Sequence of chain 1.E:
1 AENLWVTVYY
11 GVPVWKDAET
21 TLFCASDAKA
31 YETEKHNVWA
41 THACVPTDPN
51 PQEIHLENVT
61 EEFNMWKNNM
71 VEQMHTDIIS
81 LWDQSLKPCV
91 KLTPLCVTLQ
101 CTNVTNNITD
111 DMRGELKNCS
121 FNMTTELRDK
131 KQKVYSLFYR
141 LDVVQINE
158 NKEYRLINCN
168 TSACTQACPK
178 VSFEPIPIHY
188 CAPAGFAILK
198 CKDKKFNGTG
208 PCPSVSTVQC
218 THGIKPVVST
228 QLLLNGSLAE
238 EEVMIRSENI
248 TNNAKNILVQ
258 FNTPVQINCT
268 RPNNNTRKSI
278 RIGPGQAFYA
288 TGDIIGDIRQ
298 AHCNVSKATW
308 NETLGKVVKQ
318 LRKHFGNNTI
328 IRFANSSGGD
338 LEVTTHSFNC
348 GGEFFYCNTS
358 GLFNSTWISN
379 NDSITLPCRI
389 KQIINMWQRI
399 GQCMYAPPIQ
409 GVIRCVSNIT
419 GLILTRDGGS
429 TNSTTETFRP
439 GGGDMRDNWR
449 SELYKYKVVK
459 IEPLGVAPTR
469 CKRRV

Binding-site contacts:
Ligand atom O5 contacts residue ASN204 of chain 1.E at 2.4 Å (h-bond).
Ligand atom N2 contacts residue THR206 of chain 1.E at 4.3 Å.
Ligand atom C1 contacts residue ASN204 of chain 1.E at 1.4 Å.
Ligand atom C3 contacts residue THR206 of chain 1.E at 4.0 Å.
Ligand atom C1 contacts residue THR206 of chain 1.E at 3.4 Å.
Ligand atom C2 contacts residue THR206 of chain 1.E at 4.1 Å.
Ligand atom C7 contacts residue ASN204 of chain 1.E at 3.4 Å.
Ligand atom C5 contacts residue THR206 of chain 1.E at 3.8 Å.
Ligand atom O7 contacts residue ASN204 of chain 1.E at 4.1 Å.
Ligand atom N2 contacts residue ASN204 of chain 1.E at 2.9 Å (h-bond).
Ligand atom C7 contacts residue SER244 of chain 1.E at 4.3 Å.
Ligand atom C4 contacts residue THR206 of chain 1.E at 4.4 Å.
Ligand atom O5 contacts residue THR206 of chain 1.E at 3.9 Å.
Ligand atom C8 contacts residue ILE247 of chain 1.E at 4.3 Å (hydrophobic).
Ligand atom C5 contacts residue ASN204 of chain 1.E at 3.7 Å.
Ligand atom C2 contacts residue ASN204 of chain 1.E at 2.4 Å.
Ligand atom C8 contacts residue ASN204 of chain 1.E at 3.5 Å.
Ligand atom C4 contacts residue ASN204 of chain 1.E at 4.2 Å.
Ligand atom O7 contacts residue SER244 of chain 1.E at 3.1 Å (h-bond).
Ligand atom C3 contacts residue ASN204 of chain 1.E at 3.8 Å.

This protein binds this small molecule.
Small molecule (SMILES): CC(=O)N[C@@H]1[C@@H](O)[C@H](O)[C@@H](CO)O[C@H]1O